Sequence of chain 1.A:
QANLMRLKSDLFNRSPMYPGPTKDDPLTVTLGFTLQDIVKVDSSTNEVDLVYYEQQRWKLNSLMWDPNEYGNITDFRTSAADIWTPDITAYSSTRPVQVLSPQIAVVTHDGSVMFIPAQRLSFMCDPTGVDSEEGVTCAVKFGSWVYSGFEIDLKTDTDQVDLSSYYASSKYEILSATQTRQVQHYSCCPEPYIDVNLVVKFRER

Binding-site contacts:
Ligand atom C5 contacts residue ASN91 of chain 1.A at 3.7 Å.
Ligand atom N2 contacts residue ASN91 of chain 1.A at 2.9 Å (h-bond).
Ligand atom O7 contacts residue ASN91 of chain 1.A at 3.8 Å.
Ligand atom O5 contacts residue ASN91 of chain 1.A at 2.4 Å (h-bond).
Ligand atom C3 contacts residue ASN91 of chain 1.A at 3.8 Å.
Ligand atom C7 contacts residue ASN91 of chain 1.A at 3.6 Å.
Ligand atom C8 contacts residue GLY90 of chain 1.A at 4.1 Å.
Ligand atom C2 contacts residue ASN91 of chain 1.A at 2.5 Å.
Ligand atom C4 contacts residue ASN91 of chain 1.A at 4.3 Å.
Ligand atom C1 contacts residue ASN91 of chain 1.A at 1.4 Å.

A protein and the small-molecule ligand that binds it are described below.
Small molecule (SMILES): CC(=O)N[C@@H]1[C@@H](O)[C@H](O)[C@@H](CO)O[C@H]1O